The protein below binds the small molecule below.
Small molecule (SMILES): CC(=O)N[C@@H]1[C@@H](O)[C@H](O)[C@@H](CO)O[C@H]1O

Binding-site contacts:
Ligand atom O7 contacts residue GLN580 of chain 1.B at 3.0 Å (h-bond).
Ligand atom C7 contacts residue PRO579 of chain 1.B at 4.4 Å (hydrophobic).
Ligand atom C7 contacts residue ASN331 of chain 1.B at 3.8 Å.
Ligand atom O6 contacts residue GLN580 of chain 1.B at 4.5 Å.
Ligand atom O4 contacts residue THR581 of chain 1.B at 4.4 Å.
Ligand atom C1 contacts residue ASN331 of chain 1.B at 1.4 Å.
Ligand atom O5 contacts residue ASN331 of chain 1.B at 2.3 Å (h-bond).
Ligand atom C5 contacts residue GLN580 of chain 1.B at 4.1 Å.
Ligand atom O3 contacts residue ASN331 of chain 1.B at 3.8 Å.
Ligand atom O7 contacts residue PRO579 of chain 1.B at 3.6 Å.
Ligand atom C5 contacts residue ASN331 of chain 1.B at 3.6 Å.
Ligand atom N2 contacts residue GLN580 of chain 1.B at 3.0 Å (h-bond).
Ligand atom O4 contacts residue GLN580 of chain 1.B at 3.4 Å (h-bond).
Ligand atom C1 contacts residue GLN580 of chain 1.B at 4.3 Å.
Ligand atom N2 contacts residue ASN331 of chain 1.B at 3.3 Å (h-bond).
Ligand atom C7 contacts residue GLN580 of chain 1.B at 3.4 Å.
Ligand atom C4 contacts residue ASN331 of chain 1.B at 4.2 Å.
Ligand atom C8 contacts residue ASN331 of chain 1.B at 3.5 Å.
Ligand atom C3 contacts residue ASN331 of chain 1.B at 3.6 Å.
Ligand atom O5 contacts residue GLN580 of chain 1.B at 4.2 Å.
Ligand atom C2 contacts residue GLN580 of chain 1.B at 4.2 Å.
Ligand atom O7 contacts residue LEU582 of chain 1.B at 4.2 Å.
Ligand atom C2 contacts residue ASN331 of chain 1.B at 2.4 Å.

Sequence of chain 1.B:
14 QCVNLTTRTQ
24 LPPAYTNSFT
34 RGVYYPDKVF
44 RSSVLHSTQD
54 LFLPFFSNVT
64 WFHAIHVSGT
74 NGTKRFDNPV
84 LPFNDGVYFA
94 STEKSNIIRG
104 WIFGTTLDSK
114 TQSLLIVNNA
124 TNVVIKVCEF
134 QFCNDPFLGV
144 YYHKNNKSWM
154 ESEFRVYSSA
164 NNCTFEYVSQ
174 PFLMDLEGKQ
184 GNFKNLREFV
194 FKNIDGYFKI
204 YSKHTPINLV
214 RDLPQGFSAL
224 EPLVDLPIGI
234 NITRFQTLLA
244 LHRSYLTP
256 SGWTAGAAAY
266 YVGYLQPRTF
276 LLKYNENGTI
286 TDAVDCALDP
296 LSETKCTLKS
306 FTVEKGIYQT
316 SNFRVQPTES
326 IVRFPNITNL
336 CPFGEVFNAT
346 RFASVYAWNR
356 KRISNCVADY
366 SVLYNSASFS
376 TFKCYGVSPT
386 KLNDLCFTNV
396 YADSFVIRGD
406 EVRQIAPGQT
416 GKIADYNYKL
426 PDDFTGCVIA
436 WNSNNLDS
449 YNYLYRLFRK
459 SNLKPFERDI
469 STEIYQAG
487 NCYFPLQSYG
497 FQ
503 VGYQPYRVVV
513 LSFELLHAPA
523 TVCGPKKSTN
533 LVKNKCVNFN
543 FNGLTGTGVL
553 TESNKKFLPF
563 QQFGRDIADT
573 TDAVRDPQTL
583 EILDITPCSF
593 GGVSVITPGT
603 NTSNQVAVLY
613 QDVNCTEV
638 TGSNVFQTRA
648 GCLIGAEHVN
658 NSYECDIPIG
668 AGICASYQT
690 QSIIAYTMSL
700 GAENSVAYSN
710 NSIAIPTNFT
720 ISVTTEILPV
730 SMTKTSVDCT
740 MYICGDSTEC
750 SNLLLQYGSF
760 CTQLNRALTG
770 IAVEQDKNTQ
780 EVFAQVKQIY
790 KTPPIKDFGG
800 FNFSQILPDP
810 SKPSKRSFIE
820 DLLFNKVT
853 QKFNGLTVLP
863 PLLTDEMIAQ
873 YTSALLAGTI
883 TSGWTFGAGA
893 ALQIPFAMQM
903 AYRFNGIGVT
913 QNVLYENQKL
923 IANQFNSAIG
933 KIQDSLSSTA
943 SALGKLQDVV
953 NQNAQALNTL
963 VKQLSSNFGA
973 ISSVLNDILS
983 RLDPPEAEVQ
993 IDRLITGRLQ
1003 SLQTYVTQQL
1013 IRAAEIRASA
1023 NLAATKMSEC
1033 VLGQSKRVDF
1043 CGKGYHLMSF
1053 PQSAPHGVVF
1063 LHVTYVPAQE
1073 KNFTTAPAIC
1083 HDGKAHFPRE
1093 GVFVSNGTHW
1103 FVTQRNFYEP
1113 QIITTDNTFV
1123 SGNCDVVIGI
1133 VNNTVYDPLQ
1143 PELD